Sequence of chain 1.A:
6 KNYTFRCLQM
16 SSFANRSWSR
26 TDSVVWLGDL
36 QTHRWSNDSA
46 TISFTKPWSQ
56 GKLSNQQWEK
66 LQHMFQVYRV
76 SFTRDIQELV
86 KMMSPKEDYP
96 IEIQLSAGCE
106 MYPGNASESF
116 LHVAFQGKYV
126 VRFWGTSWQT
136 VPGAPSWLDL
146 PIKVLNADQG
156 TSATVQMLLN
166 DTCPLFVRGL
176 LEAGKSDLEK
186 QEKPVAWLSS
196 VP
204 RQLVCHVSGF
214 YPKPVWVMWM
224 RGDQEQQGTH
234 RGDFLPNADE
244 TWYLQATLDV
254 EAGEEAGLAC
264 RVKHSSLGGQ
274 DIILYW

Binding-site contacts:
Ligand atom C2 contacts residue ASN20 of chain 1.A at 2.8 Å.
Ligand atom C3 contacts residue ASN20 of chain 1.A at 3.8 Å.
Ligand atom N2 contacts residue ALA19 of chain 1.A at 3.5 Å.
Ligand atom O5 contacts residue SER22 of chain 1.A at 4.2 Å.
Ligand atom C8 contacts residue ALA19 of chain 1.A at 3.6 Å (hydrophobic).
Ligand atom O7 contacts residue TRP23 of chain 1.A at 4.2 Å.
Ligand atom C5 contacts residue ASN20 of chain 1.A at 3.2 Å.
Ligand atom C6 contacts residue ASN20 of chain 1.A at 4.2 Å.
Ligand atom O5 contacts residue ASN20 of chain 1.A at 2.3 Å (h-bond).
Ligand atom C2 contacts residue ALA19 of chain 1.A at 4.2 Å (hydrophobic).
Ligand atom N2 contacts residue ASN20 of chain 1.A at 3.1 Å (h-bond).
Ligand atom C4 contacts residue ASN20 of chain 1.A at 4.1 Å.
Ligand atom C1 contacts residue ASN20 of chain 1.A at 1.4 Å.
Ligand atom C7 contacts residue ALA19 of chain 1.A at 3.6 Å (hydrophobic).
Ligand atom O6 contacts residue ASN20 of chain 1.A at 4.0 Å.
Ligand atom O5 contacts residue TRP23 of chain 1.A at 4.1 Å.
Ligand atom O6 contacts residue SER22 of chain 1.A at 4.0 Å.
Ligand atom C1 contacts residue ALA19 of chain 1.A at 4.3 Å (hydrophobic).
Ligand atom O7 contacts residue ALA19 of chain 1.A at 4.3 Å.
Ligand atom C2 contacts residue TRP23 of chain 1.A at 3.9 Å (hydrophobic).
Ligand atom C1 contacts residue TRP23 of chain 1.A at 3.7 Å (hydrophobic).
Ligand atom C7 contacts residue ASN20 of chain 1.A at 4.4 Å.

This small molecule binds to this protein.
Small molecule (SMILES): CC(=O)N[C@@H]1[C@@H](O)[C@H](O)[C@@H](CO)O[C@H]1O